Sequence of chain 2.H:
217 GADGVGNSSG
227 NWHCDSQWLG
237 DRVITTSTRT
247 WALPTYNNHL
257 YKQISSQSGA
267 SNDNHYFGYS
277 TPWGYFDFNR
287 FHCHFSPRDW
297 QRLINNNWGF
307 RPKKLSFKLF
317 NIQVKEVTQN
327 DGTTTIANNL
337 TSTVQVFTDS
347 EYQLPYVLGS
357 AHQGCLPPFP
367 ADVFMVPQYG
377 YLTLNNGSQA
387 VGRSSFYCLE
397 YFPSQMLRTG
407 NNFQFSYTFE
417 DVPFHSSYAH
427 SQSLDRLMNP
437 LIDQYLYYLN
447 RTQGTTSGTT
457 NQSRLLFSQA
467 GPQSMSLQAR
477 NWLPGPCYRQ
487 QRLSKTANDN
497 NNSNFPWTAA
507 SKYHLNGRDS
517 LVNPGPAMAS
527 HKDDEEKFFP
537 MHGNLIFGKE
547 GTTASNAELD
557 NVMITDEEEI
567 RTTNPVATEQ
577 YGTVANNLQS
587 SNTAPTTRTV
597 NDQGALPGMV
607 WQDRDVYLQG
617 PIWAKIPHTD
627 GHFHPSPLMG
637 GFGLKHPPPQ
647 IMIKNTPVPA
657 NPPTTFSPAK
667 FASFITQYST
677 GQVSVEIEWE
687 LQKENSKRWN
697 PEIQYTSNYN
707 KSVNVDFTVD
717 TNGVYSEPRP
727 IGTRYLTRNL

Binding-site contacts:
Ligand atom C5 contacts residue PRO631 of chain 2.H at 4.4 Å (hydrophobic).
Ligand atom O4' contacts residue HIS630 of chain 2.H at 4.4 Å.
Ligand atom N1 contacts residue PRO631 of chain 2.H at 4.2 Å.
Ligand atom N6 contacts residue PHE638 of chain 2.H at 3.8 Å.
Ligand atom C6 contacts residue PRO419 of chain 2.H at 4.4 Å (hydrophobic).
Ligand atom C2 contacts residue PRO419 of chain 2.H at 4.4 Å (hydrophobic).
Ligand atom C2' contacts residue PRO419 of chain 2.H at 4.0 Å (hydrophobic).
Ligand atom C6 contacts residue PRO631 of chain 2.H at 4.0 Å (hydrophobic).
Ligand atom N7 contacts residue SER632 of chain 2.H at 3.8 Å.
Ligand atom C1' contacts residue HIS630 of chain 2.H at 4.0 Å.
Ligand atom N6 contacts residue PRO631 of chain 2.H at 3.9 Å.
Ligand atom N7 contacts residue PRO419 of chain 2.H at 4.4 Å.
Ligand atom N6 contacts residue PRO633 of chain 2.H at 4.2 Å.
Ligand atom O5' contacts residue PHE629 of chain 2.H at 4.2 Å.
Ligand atom N7 contacts residue HIS630 of chain 2.H at 4.1 Å.
Ligand atom N6 contacts residue GLY639 of chain 2.H at 2.8 Å (h-bond).
Ligand atom N6 contacts residue VAL418 of chain 2.H at 3.6 Å.
Ligand atom N9 contacts residue PRO419 of chain 2.H at 4.2 Å.
Ligand atom O5' contacts residue PRO631 of chain 2.H at 4.1 Å.
Ligand atom N9 contacts residue HIS630 of chain 2.H at 4.2 Å.
Ligand atom C6 contacts residue GLY639 of chain 2.H at 3.7 Å.
Ligand atom C5 contacts residue PRO419 of chain 2.H at 4.2 Å (hydrophobic).
Ligand atom C6 contacts residue SER632 of chain 2.H at 4.3 Å.
Ligand atom C8 contacts residue HIS630 of chain 2.H at 3.4 Å.
Ligand atom O2P contacts residue PRO631 of chain 2.H at 3.8 Å.
Ligand atom O2P contacts residue HIS628 of chain 2.H at 4.3 Å.
Ligand atom N7 contacts residue ASP609 of chain 2.H at 4.4 Å.
Ligand atom N3 contacts residue PRO419 of chain 2.H at 4.3 Å.
Ligand atom N1 contacts residue VAL418 of chain 2.H at 3.8 Å.
Ligand atom N1 contacts residue ILE622 of chain 2.H at 4.4 Å.
Ligand atom C2 contacts residue GLY639 of chain 2.H at 3.7 Å.
Ligand atom C8 contacts residue PRO419 of chain 2.H at 4.3 Å (hydrophobic).
Ligand atom N6 contacts residue SER632 of chain 2.H at 3.9 Å.
Ligand atom C4 contacts residue PRO419 of chain 2.H at 4.2 Å (hydrophobic).
Ligand atom N1 contacts residue GLY639 of chain 2.H at 2.9 Å (h-bond).
Ligand atom O2P contacts residue PHE629 of chain 2.H at 4.0 Å.
Ligand atom C5 contacts residue SER632 of chain 2.H at 4.3 Å.
Ligand atom N6 contacts residue GLY637 of chain 2.H at 4.1 Å.
Ligand atom C6 contacts residue VAL418 of chain 2.H at 3.8 Å (hydrophobic).
Ligand atom O4' contacts residue PRO631 of chain 2.H at 3.8 Å.

The small molecule below binds the protein below.
Small molecule (SMILES): Nc1ncnc2c1ncn2[C@H]1C[C@H](O)[C@@H](COP(=O)(O)O)O1